Sequence of chain 1.B:
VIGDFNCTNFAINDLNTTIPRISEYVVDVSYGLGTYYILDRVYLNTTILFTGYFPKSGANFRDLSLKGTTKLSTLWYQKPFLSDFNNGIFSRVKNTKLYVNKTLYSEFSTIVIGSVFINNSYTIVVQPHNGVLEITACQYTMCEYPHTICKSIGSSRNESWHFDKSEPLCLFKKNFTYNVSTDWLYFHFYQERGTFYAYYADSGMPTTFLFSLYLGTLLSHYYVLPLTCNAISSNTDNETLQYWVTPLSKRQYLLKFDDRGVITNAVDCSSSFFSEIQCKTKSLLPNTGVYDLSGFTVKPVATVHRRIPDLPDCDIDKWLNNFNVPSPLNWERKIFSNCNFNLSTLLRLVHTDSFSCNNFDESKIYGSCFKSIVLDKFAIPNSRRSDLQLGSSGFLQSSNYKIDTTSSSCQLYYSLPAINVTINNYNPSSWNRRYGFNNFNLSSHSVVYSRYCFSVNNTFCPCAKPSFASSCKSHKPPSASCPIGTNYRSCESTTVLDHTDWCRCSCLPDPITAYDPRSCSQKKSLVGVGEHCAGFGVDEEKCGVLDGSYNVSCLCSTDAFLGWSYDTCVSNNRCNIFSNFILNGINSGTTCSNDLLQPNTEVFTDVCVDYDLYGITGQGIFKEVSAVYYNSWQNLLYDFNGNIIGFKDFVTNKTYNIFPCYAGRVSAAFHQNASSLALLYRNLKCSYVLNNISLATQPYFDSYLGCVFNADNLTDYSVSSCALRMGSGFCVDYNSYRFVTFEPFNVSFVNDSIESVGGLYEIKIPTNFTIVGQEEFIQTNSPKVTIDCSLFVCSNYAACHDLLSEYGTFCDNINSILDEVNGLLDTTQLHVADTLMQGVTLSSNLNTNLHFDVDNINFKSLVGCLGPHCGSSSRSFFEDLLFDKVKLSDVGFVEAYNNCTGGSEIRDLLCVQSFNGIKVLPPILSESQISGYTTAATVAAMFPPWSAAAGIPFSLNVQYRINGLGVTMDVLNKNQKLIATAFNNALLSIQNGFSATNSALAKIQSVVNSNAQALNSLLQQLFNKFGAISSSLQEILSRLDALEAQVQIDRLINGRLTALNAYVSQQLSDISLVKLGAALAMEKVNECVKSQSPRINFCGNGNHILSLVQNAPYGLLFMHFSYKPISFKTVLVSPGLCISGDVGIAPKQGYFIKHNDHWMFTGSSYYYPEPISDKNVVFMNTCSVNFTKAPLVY

This small molecule binds to this protein.
Small molecule (SMILES): CC(=O)N[C@H]1[C@H](O[C@H]2[C@H](O)[C@@H](NC(C)=O)CO[C@@H]2CO)O[C@H](CO)[C@@H](O[C@@H]2O[C@H](CO)[C@@H](O)[C@H](O)[C@@H]2O)[C@@H]1O

Binding-site contacts:
Ligand atom C4 contacts residue ARG947 of chain 1.B at 3.5 Å.
Ligand atom O7 contacts residue ARG947 of chain 1.B at 4.4 Å.
Ligand atom O6 contacts residue ARG947 of chain 1.B at 2.7 Å (salt-bridge).
Ligand atom C2 contacts residue ASN69 of chain 1.B at 2.4 Å.
Ligand atom C3 contacts residue ARG947 of chain 1.B at 4.0 Å.
Ligand atom O7 contacts residue ASP283 of chain 1.B at 3.9 Å.
Ligand atom C7 contacts residue ASP283 of chain 1.B at 4.2 Å.
Ligand atom C5 contacts residue ARG947 of chain 1.B at 3.4 Å.
Ligand atom O7 contacts residue ASN69 of chain 1.B at 3.2 Å (h-bond).
Ligand atom C3 contacts residue ASN69 of chain 1.B at 3.8 Å.
Ligand atom C1 contacts residue ARG947 of chain 1.B at 3.4 Å.
Ligand atom C7 contacts residue ASN69 of chain 1.B at 3.2 Å.
Ligand atom C6 contacts residue ARG947 of chain 1.B at 3.6 Å.
Ligand atom C4 contacts residue ASN69 of chain 1.B at 4.2 Å.
Ligand atom C2 contacts residue ARG947 of chain 1.B at 3.5 Å.
Ligand atom C8 contacts residue ASN69 of chain 1.B at 4.4 Å.
Ligand atom N2 contacts residue ASN69 of chain 1.B at 2.9 Å (h-bond).
Ligand atom O3 contacts residue ARG947 of chain 1.B at 4.3 Å.
Ligand atom C8 contacts residue ASP283 of chain 1.B at 3.5 Å.
Ligand atom C1 contacts residue ASN69 of chain 1.B at 1.4 Å.
Ligand atom C5 contacts residue ASN69 of chain 1.B at 3.7 Å.
Ligand atom O5 contacts residue ASN69 of chain 1.B at 2.4 Å (h-bond).
Ligand atom O5 contacts residue ARG947 of chain 1.B at 2.8 Å (salt-bridge).